Binding-site contacts:
Ligand atom C6 contacts residue TRP88 of chain 1.E at 3.5 Å (hydrophobic).
Ligand atom C6B contacts residue TYR12 of chain 1.E at 3.4 Å (hydrophobic).
Ligand atom O6 contacts residue TRP88 of chain 1.E at 3.6 Å.
Ligand atom O6 contacts residue HIS57 of chain 1.E at 3.8 Å.
Ligand atom O3 contacts residue TRP88 of chain 1.E at 3.8 Å.
Ligand atom C5B contacts residue LYS34 of chain 1.A at 3.1 Å.
Ligand atom C6B contacts residue GLY33 of chain 1.A at 4.0 Å.
Ligand atom C1B contacts residue TYR12 of chain 1.E at 3.4 Å (hydrophobic).
Ligand atom O4 contacts residue LYS91 of chain 1.E at 3.0 Å (salt-bridge).
Ligand atom C5B contacts residue GLY33 of chain 1.A at 3.7 Å.
Ligand atom N1' contacts residue TYR12 of chain 1.E at 3.4 Å.
Ligand atom C4B contacts residue LYS34 of chain 1.A at 3.4 Å.
Ligand atom O1 contacts residue TRP88 of chain 1.E at 3.9 Å.
Ligand atom C6 contacts residue GLN61 of chain 1.E at 3.9 Å.
Ligand atom O2 contacts residue ASN90 of chain 1.E at 3.0 Å (h-bond).
Ligand atom C4 contacts residue LYS91 of chain 1.E at 3.9 Å.
Ligand atom O5 contacts residue GLN56 of chain 1.E at 3.5 Å.
Ligand atom C5 contacts residue TRP88 of chain 1.E at 3.6 Å (hydrophobic).
Ligand atom C2 contacts residue LYS91 of chain 1.E at 3.7 Å.
Ligand atom C4 contacts residue TRP88 of chain 1.E at 3.5 Å (hydrophobic).
Ligand atom C3 contacts residue LYS91 of chain 1.E at 3.7 Å.
Ligand atom O4 contacts residue GLN56 of chain 1.E at 3.4 Å.
Ligand atom C4 contacts residue GLU51 of chain 1.E at 3.4 Å.
Ligand atom C1B contacts residue GLU11 of chain 1.E at 3.9 Å.
Ligand atom O3 contacts residue ASN90 of chain 1.E at 2.8 Å (h-bond).
Ligand atom C7' contacts residue TYR12 of chain 1.E at 3.6 Å (hydrophobic).
Ligand atom C7B contacts residue TYR12 of chain 1.E at 3.1 Å (hydrophobic).
Ligand atom C3 contacts residue ASN90 of chain 1.E at 3.7 Å.
Ligand atom O3 contacts residue LYS91 of chain 1.E at 2.7 Å (salt-bridge).
Ligand atom C6B contacts residue LYS34 of chain 1.A at 4.1 Å.
Ligand atom C2B contacts residue TYR12 of chain 1.E at 3.3 Å (hydrophobic).
Ligand atom C6 contacts residue HIS57 of chain 1.E at 3.7 Å.
Ligand atom O4 contacts residue GLU51 of chain 1.E at 2.8 Å (salt-bridge).
Ligand atom C3 contacts residue TRP88 of chain 1.E at 3.6 Å (hydrophobic).
Ligand atom C2 contacts residue ASN90 of chain 1.E at 4.1 Å.
Ligand atom O1' contacts residue ARG13 of chain 1.E at 3.9 Å.
Ligand atom O6 contacts residue GLN61 of chain 1.E at 2.9 Å (h-bond).
Ligand atom O3 contacts residue GLU51 of chain 1.E at 4.0 Å.
Ligand atom C4B contacts residue GLY33 of chain 1.A at 3.8 Å.
Ligand atom O1' contacts residue TYR12 of chain 1.E at 3.7 Å.

Sequence of chain 1.E:
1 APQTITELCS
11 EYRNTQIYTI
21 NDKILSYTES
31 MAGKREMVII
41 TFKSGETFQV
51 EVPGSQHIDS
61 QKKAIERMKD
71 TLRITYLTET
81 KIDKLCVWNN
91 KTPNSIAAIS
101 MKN

The small molecule below binds the protein below.
Small molecule (SMILES): O=C(NCc1ccccc1)c1cccc(O[C@H]2O[C@H](CO)[C@H](O)[C@H](O)[C@H]2O)c1

Sequence of chain 1.A:
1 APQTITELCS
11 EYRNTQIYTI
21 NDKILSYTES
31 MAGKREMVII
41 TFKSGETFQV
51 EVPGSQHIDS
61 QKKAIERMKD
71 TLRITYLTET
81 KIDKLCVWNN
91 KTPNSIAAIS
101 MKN